A protein and the small-molecule ligand that binds it are described below.
Small molecule (SMILES): Cc1cccc2c1C(=O)[C@]1(O)CCN(c3ccccc3)C1=N2

Sequence of chain 2.A:
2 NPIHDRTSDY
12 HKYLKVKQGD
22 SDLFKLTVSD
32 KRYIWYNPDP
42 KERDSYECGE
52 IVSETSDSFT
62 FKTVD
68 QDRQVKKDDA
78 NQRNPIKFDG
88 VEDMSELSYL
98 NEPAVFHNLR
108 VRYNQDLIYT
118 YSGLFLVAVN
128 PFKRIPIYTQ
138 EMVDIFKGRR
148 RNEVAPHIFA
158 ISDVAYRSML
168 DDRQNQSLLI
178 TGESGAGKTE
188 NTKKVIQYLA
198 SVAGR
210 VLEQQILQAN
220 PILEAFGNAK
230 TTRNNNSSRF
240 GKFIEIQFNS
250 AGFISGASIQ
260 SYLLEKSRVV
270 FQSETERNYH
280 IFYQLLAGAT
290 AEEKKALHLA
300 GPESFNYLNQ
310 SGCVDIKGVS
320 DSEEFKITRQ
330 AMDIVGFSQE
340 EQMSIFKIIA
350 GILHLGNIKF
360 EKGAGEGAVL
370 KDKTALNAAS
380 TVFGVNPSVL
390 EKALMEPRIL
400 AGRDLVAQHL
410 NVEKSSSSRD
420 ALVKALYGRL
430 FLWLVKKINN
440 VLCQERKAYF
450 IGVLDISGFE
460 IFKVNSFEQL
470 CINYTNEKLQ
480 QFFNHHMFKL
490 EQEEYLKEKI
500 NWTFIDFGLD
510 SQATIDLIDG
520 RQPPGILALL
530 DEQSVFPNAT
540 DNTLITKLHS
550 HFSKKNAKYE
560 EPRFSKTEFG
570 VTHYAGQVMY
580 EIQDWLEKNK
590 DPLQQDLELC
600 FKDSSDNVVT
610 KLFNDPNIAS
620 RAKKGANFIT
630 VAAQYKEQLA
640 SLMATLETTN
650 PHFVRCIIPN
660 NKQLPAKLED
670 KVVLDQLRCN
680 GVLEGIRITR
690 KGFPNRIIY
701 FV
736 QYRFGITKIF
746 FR

Binding-site contacts:
Ligand atom C6 contacts residue TYR261 of chain 2.A at 3.5 Å (hydrophobic).
Ligand atom C10 contacts residue TYR261 of chain 2.A at 3.6 Å (hydrophobic).
Ligand atom C5 contacts residue TYR261 of chain 2.A at 3.4 Å (hydrophobic).
Ligand atom C9 contacts residue TYR634 of chain 2.A at 3.2 Å (hydrophobic).
Ligand atom O1 contacts residue GLY240 of chain 2.A at 2.8 Å (h-bond).
Ligand atom C18 contacts residue THR474 of chain 2.A at 3.7 Å.
Ligand atom C12 contacts residue LEU262 of chain 2.A at 3.5 Å (hydrophobic).
Ligand atom O2 contacts residue GLY240 of chain 2.A at 3.4 Å.
Ligand atom C18 contacts residue ILE455 of chain 2.A at 3.5 Å (hydrophobic).
Ligand atom N2 contacts residue TYR634 of chain 2.A at 3.6 Å.
Ligand atom O2 contacts residue ILE455 of chain 2.A at 3.9 Å.
Ligand atom C7 contacts residue TYR261 of chain 2.A at 3.5 Å (hydrophobic).
Ligand atom C14 contacts residue CYS470 of chain 2.A at 3.6 Å (hydrophobic).
Ligand atom C13 contacts residue LEU262 of chain 2.A at 3.7 Å (hydrophobic).
Ligand atom O1 contacts residue TYR261 of chain 2.A at 3.3 Å.
Ligand atom N2 contacts residue LEU262 of chain 2.A at 3.8 Å.
Ligand atom O1 contacts residue PHE239 of chain 2.A at 3.6 Å.
Ligand atom C13 contacts residue CYS470 of chain 2.A at 3.5 Å (hydrophobic).
Ligand atom C2 contacts residue SER456 of chain 2.A at 3.2 Å.
Ligand atom C17 contacts residue LEU262 of chain 2.A at 3.5 Å (hydrophobic).
Ligand atom C17 contacts residue LEU263 of chain 2.A at 3.8 Å (hydrophobic).
Ligand atom C10 contacts residue TYR634 of chain 2.A at 3.6 Å (hydrophobic).
Ligand atom C6 contacts residue THR474 of chain 2.A at 3.8 Å.
Ligand atom C3 contacts residue LEU262 of chain 2.A at 3.4 Å (hydrophobic).
Ligand atom C11 contacts residue LEU262 of chain 2.A at 3.4 Å (hydrophobic).
Ligand atom C18 contacts residue TYR261 of chain 2.A at 3.5 Å (hydrophobic).
Ligand atom N1 contacts residue LEU262 of chain 2.A at 3.1 Å (h-bond).
Ligand atom C8 contacts residue TYR261 of chain 2.A at 3.8 Å (hydrophobic).
Ligand atom C9 contacts residue TYR261 of chain 2.A at 3.9 Å (hydrophobic).
Ligand atom C1 contacts residue ILE471 of chain 2.A at 3.8 Å (hydrophobic).
Ligand atom C2 contacts residue LEU262 of chain 2.A at 3.7 Å (hydrophobic).
Ligand atom C14 contacts residue LEU262 of chain 2.A at 3.7 Å (hydrophobic).
Ligand atom C3 contacts residue GLY240 of chain 2.A at 3.5 Å.
Ligand atom O2 contacts residue SER456 of chain 2.A at 3.4 Å (h-bond).
Ligand atom C1 contacts residue LEU262 of chain 2.A at 3.2 Å (hydrophobic).
Ligand atom C4 contacts residue GLY240 of chain 2.A at 3.7 Å.
Ligand atom C16 contacts residue GLU467 of chain 2.A at 3.6 Å.
Ligand atom O1 contacts residue LEU262 of chain 2.A at 2.6 Å (h-bond).
Ligand atom C16 contacts residue LEU263 of chain 2.A at 3.8 Å (hydrophobic).
Ligand atom C2 contacts residue GLY240 of chain 2.A at 3.6 Å.